Sequence of chain 1.A:
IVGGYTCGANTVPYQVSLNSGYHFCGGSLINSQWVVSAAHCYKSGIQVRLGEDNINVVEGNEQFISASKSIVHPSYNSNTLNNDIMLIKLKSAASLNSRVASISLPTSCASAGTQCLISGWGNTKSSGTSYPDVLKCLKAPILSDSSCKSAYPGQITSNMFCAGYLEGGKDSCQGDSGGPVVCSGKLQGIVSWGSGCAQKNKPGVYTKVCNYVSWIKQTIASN

A small-molecule ligand and the protein it binds are described below.
Small molecule (SMILES): [H]/N=C(\N)c1ccc(/C=N/NC(=O)c2cccnc2)cc1

Binding-site contacts:
Ligand atom C11 contacts residue GLN174 of chain 1.A at 3.8 Å.
Ligand atom N2 contacts residue ASP171 of chain 1.A at 3.1 Å (salt-bridge).
Ligand atom C14 contacts residue TRP193 of chain 1.A at 4.0 Å (hydrophobic).
Ligand atom C13 contacts residue GLY194 of chain 1.A at 3.9 Å.
Ligand atom C1 contacts residue ASP171 of chain 1.A at 3.6 Å.
Ligand atom C1 contacts residue TRP193 of chain 1.A at 3.9 Å (hydrophobic).
Ligand atom N5 contacts residue GLN174 of chain 1.A at 4.1 Å.
Ligand atom C3 contacts residue SER172 of chain 1.A at 3.9 Å.
Ligand atom C3 contacts residue VAL191 of chain 1.A at 4.1 Å (hydrophobic).
Ligand atom N1 contacts residue SER172 of chain 1.A at 3.6 Å.
Ligand atom C12 contacts residue GLN174 of chain 1.A at 3.4 Å.
Ligand atom C3 contacts residue TRP193 of chain 1.A at 3.9 Å (hydrophobic).
Ligand atom C1 contacts residue GLY194 of chain 1.A at 3.9 Å.
Ligand atom C2 contacts residue GLY196 of chain 1.A at 4.0 Å.
Ligand atom C1 contacts residue GLY204 of chain 1.A at 4.0 Å.
Ligand atom C10 contacts residue GLN174 of chain 1.A at 4.1 Å.
Ligand atom N4 contacts residue GLN174 of chain 1.A at 4.1 Å.
Ligand atom C9 contacts residue GLN174 of chain 1.A at 3.8 Å.
Ligand atom C2 contacts residue TRP193 of chain 1.A at 3.8 Å (hydrophobic).
Ligand atom C4 contacts residue TRP193 of chain 1.A at 4.1 Å (hydrophobic).
Ligand atom C1 contacts residue SER172 of chain 1.A at 3.4 Å.
Ligand atom N2 contacts residue TRP193 of chain 1.A at 3.9 Å.
Ligand atom N3 contacts residue GLN174 of chain 1.A at 3.7 Å.
Ligand atom C2 contacts residue SER172 of chain 1.A at 4.0 Å.
Ligand atom C4 contacts residue SER177 of chain 1.A at 4.1 Å.
Ligand atom C1 contacts residue GLY196 of chain 1.A at 3.8 Å.
Ligand atom C2 contacts residue GLY194 of chain 1.A at 3.7 Å.
Ligand atom N2 contacts residue GLY204 of chain 1.A at 3.2 Å.
Ligand atom C7 contacts residue GLN174 of chain 1.A at 3.8 Å.
Ligand atom N2 contacts residue SER172 of chain 1.A at 2.8 Å (h-bond).
Ligand atom N1 contacts residue GLY194 of chain 1.A at 3.8 Å.
Ligand atom C8 contacts residue GLN174 of chain 1.A at 3.4 Å.
Ligand atom N1 contacts residue GLY196 of chain 1.A at 2.9 Å (h-bond).
Ligand atom O contacts residue GLN174 of chain 1.A at 3.9 Å.
Ligand atom C6 contacts residue SER177 of chain 1.A at 3.7 Å.
Ligand atom N1 contacts residue ASP171 of chain 1.A at 2.8 Å (salt-bridge).
Ligand atom N1 contacts residue CYS197 of chain 1.A at 3.9 Å.
Ligand atom C14 contacts residue GLY196 of chain 1.A at 3.2 Å.
Ligand atom C4 contacts residue CYS173 of chain 1.A at 4.0 Å (hydrophobic).
Ligand atom C14 contacts residue GLY194 of chain 1.A at 3.5 Å.